Sequence of chain 1.C:
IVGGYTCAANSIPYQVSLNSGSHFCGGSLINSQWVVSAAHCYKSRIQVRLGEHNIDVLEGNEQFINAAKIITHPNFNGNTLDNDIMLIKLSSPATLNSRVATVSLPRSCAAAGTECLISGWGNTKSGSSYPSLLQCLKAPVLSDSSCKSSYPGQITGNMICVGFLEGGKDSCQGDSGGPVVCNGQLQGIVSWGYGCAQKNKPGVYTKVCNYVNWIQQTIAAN

Binding-site contacts:
Ligand atom NE contacts residue GLY204 of chain 1.C at 3.2 Å (h-bond).
Ligand atom NH2 contacts residue GLY202 of chain 1.C at 3.5 Å.
Ligand atom CZ contacts residue GLY212 of chain 1.C at 3.4 Å.
Ligand atom CZ contacts residue GLY204 of chain 1.C at 3.3 Å.
Ligand atom CA contacts residue CYS181 of chain 1.C at 3.7 Å (hydrophobic).
Ligand atom CA contacts residue SER185 of chain 1.C at 3.7 Å.
Ligand atom NH2 contacts residue LYS210 of chain 1.C at 3.6 Å.
Ligand atom CB contacts residue HIS48 of chain 1.C at 3.4 Å.
Ligand atom NH2 contacts residue ASP179 of chain 1.C at 2.8 Å (salt-bridge).
Ligand atom NH1 contacts residue SER180 of chain 1.C at 3.2 Å (h-bond).
Ligand atom O contacts residue GLY183 of chain 1.C at 3.2 Å (h-bond).
Ligand atom O contacts residue GLN182 of chain 1.C at 2.9 Å (h-bond).
Ligand atom NH1 contacts residue ASP179 of chain 1.C at 2.4 Å (salt-bridge).
Ligand atom CZ contacts residue SER180 of chain 1.C at 3.7 Å.
Ligand atom CG contacts residue GLN182 of chain 1.C at 3.7 Å.
Ligand atom C contacts residue GLN182 of chain 1.C at 3.6 Å.
Ligand atom N contacts residue SER200 of chain 1.C at 3.4 Å (h-bond).
Ligand atom CA contacts residue SER200 of chain 1.C at 3.5 Å.
Ligand atom O contacts residue TRP201 of chain 1.C at 3.5 Å.
Ligand atom CZ contacts residue ASP179 of chain 1.C at 3.0 Å.
Ligand atom O contacts residue GLN182 of chain 1.C at 3.3 Å.
Ligand atom CG2 contacts residue HIS48 of chain 1.C at 3.6 Å.
Ligand atom N contacts residue SER185 of chain 1.C at 3.5 Å (h-bond).
Ligand atom CG2 contacts residue SER200 of chain 1.C at 3.6 Å.
Ligand atom C contacts residue CYS181 of chain 1.C at 3.2 Å (hydrophobic).
Ligand atom C contacts residue GLN182 of chain 1.C at 3.4 Å.
Ligand atom CG2 contacts residue LEU89 of chain 1.C at 3.4 Å (hydrophobic).
Ligand atom O contacts residue GLY202 of chain 1.C at 3.0 Å (h-bond).
Ligand atom CB contacts residue VAL199 of chain 1.C at 3.7 Å (hydrophobic).
Ligand atom NE contacts residue TRP201 of chain 1.C at 3.7 Å.
Ligand atom NH1 contacts residue GLY212 of chain 1.C at 3.0 Å.
Ligand atom NH2 contacts residue GLY204 of chain 1.C at 2.9 Å (h-bond).
Ligand atom C contacts residue SER185 of chain 1.C at 2.7 Å.
Ligand atom CD contacts residue SER180 of chain 1.C at 3.3 Å.
Ligand atom NE contacts residue GLY202 of chain 1.C at 3.6 Å.
Ligand atom O contacts residue SER185 of chain 1.C at 2.4 Å (h-bond).
Ligand atom NH2 contacts residue GLY212 of chain 1.C at 3.6 Å.
Ligand atom C contacts residue GLY183 of chain 1.C at 3.6 Å.
Ligand atom CA contacts residue GLN182 of chain 1.C at 3.3 Å.
Ligand atom CB contacts residue CYS181 of chain 1.C at 3.5 Å (hydrophobic).

A small-molecule ligand and the protein it binds are described below.
Small molecule (SMILES): CC(=O)N[C@H](C(=O)N[C@H](C=O)CCCN=C(N)N)[C@@H](C)O